Binding-site contacts:
Ligand atom C2 contacts residue ASN41 of chain 1.D at 2.2 Å.
Ligand atom C4 contacts residue ASN41 of chain 1.D at 4.2 Å.
Ligand atom C7 contacts residue ASN41 of chain 1.D at 3.5 Å.
Ligand atom N2 contacts residue ASN41 of chain 1.D at 2.7 Å (h-bond).
Ligand atom O7 contacts residue ASN41 of chain 1.D at 3.9 Å.
Ligand atom C3 contacts residue ASN41 of chain 1.D at 3.7 Å.
Ligand atom O5 contacts residue ASN41 of chain 1.D at 2.5 Å (h-bond).
Ligand atom C1 contacts residue ASN41 of chain 1.D at 1.5 Å.
Ligand atom C8 contacts residue GLY21 of chain 1.D at 3.8 Å.
Ligand atom C8 contacts residue THR23 of chain 1.D at 4.4 Å.
Ligand atom C5 contacts residue ASN41 of chain 1.D at 3.8 Å.

This protein binds this small molecule.
Small molecule (SMILES): CC(=O)N[C@@H]1[C@@H](O)[C@H](O)[C@@H](CO)O[C@H]1O

Sequence of chain 1.D:
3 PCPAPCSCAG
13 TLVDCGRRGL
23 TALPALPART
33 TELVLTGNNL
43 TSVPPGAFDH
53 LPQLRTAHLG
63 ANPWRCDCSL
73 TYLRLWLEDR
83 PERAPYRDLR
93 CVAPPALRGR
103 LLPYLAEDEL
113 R